Sequence of chain 58.A:
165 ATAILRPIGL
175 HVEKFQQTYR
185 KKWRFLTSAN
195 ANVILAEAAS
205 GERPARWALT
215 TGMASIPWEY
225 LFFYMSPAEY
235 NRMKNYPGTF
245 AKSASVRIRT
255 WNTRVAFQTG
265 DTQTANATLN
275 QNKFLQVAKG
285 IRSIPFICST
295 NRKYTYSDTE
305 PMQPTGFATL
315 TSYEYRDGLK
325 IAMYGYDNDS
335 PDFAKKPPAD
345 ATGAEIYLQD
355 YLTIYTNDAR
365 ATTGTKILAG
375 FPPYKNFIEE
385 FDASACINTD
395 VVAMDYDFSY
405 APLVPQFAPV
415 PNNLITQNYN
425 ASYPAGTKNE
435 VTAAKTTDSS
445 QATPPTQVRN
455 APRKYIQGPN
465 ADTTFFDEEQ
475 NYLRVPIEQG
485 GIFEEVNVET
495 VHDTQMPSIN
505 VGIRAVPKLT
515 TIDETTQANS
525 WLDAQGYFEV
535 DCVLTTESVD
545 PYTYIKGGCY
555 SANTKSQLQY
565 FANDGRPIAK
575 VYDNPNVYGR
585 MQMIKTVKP

Binding-site contacts:
Ligand atom O3' contacts residue LYS178 of chain 58.A at 2.9 Å.
Ligand atom N1 contacts residue PRO545 of chain 58.A at 3.2 Å.
Ligand atom OP1 contacts residue PRO289 of chain 56.A at 3.2 Å.
Ligand atom N6 contacts residue GLN410 of chain 58.A at 2.7 Å (h-bond).
Ligand atom O6 contacts residue ASP401 of chain 56.A at 2.7 Å (salt-bridge).
Ligand atom N4 contacts residue DG2 of chain 56.B at 2.9 Å (h-bond).
Ligand atom N7 contacts residue THR498 of chain 56.A at 3.1 Å.
Ligand atom C4 contacts residue ARG170 of chain 58.A at 1.2 Å.
Ligand atom N3 contacts residue DG2 of chain 56.B at 2.9 Å (h-bond).
Ligand atom C5 contacts residue ARG170 of chain 58.A at 2.4 Å.
Ligand atom O2 contacts residue PRO171 of chain 58.A at 3.0 Å (h-bond).
Ligand atom N2 contacts residue ASP401 of chain 56.A at 2.8 Å (salt-bridge).
Ligand atom C2 contacts residue ASP399 of chain 56.A at 3.1 Å.
Ligand atom O4' contacts residue THR558 of chain 58.A at 3.1 Å.
Ligand atom N4 contacts residue ASN491 of chain 58.A at 2.7 Å (h-bond).
Ligand atom N1 contacts residue MET398 of chain 56.A at 3.0 Å.
Ligand atom C5 contacts residue ASP497 of chain 56.A at 3.1 Å.
Ligand atom N1 contacts residue ASP401 of chain 56.A at 2.6 Å (salt-bridge).
Ligand atom OP2 contacts residue VAL492 of chain 58.A at 2.5 Å (h-bond).
Ligand atom N2 contacts residue SER403 of chain 56.A at 3.0 Å (h-bond).
Ligand atom OP1 contacts residue PRO501 of chain 56.A at 3.1 Å.
Ligand atom O3' contacts residue VAL492 of chain 58.A at 3.2 Å.
Ligand atom C6 contacts residue ASN491 of chain 58.A at 3.1 Å.
Ligand atom C4 contacts residue ASP497 of chain 56.A at 3.1 Å.
Ligand atom N3 contacts residue ARG170 of chain 58.A at 2.0 Å (salt-bridge).
Ligand atom OP2 contacts residue SER287 of chain 56.A at 2.9 Å.
Ligand atom OP2 contacts residue ASN491 of chain 58.A at 2.9 Å.
Ligand atom N6 contacts residue SER555 of chain 58.A at 3.1 Å.
Ligand atom N7 contacts residue GLN499 of chain 56.A at 2.8 Å (h-bond).
Ligand atom O4' contacts residue GLN499 of chain 56.A at 3.0 Å (h-bond).
Ligand atom O2 contacts residue LYS559 of chain 58.A at 2.8 Å (salt-bridge).
Ligand atom C2 contacts residue MET398 of chain 56.A at 2.7 Å (hydrophobic).
Ligand atom O2 contacts residue DG2 of chain 56.B at 2.8 Å (h-bond).
Ligand atom O3' contacts residue PRO289 of chain 56.A at 3.1 Å.
Ligand atom C5 contacts residue ASN491 of chain 58.A at 2.3 Å.
Ligand atom N4 contacts residue ARG170 of chain 58.A at 0.6 Å (salt-bridge).
Ligand atom O2 contacts residue THR558 of chain 58.A at 2.7 Å (h-bond).
Ligand atom C2 contacts residue ASP401 of chain 56.A at 3.1 Å.
Ligand atom C4 contacts residue ASN491 of chain 58.A at 2.5 Å.
Ligand atom OP1 contacts residue GLY284 of chain 56.A at 3.0 Å.

The small molecule below binds the protein below.
Small molecule (SMILES): N=c1ccn([C@H]2C[C@H](O[P](=O)(O)OC[C@H]3O[C@@H](n4cnc5c(N)ncnc54)C[C@@H]3O[P](=O)(O)OC[C@H]3O[C@@H](n4cnc5c(=O)nc(N)[nH]c54)C[C@@H]3O[P](=O)(O)OC[C@H]3O[C@@H](n4cnc5c(=O)nc(N)[nH]c54)C[C@@H]3O[P](=O)(O)OC[C@H]3O[C@@H](n4ccc(=N)[nH]c4=O)C[C@@H]3O[P](=O)(O)OC[C@H]3O[C@@H](n4ccc(=N)[nH]c4=O)C[C@@H]3O[P](=O)(O)OC[C@H]3O[C@@H](n4cnc5c(N)ncnc54)C[C@@H]3O[P](=O)(O)OC[C@H]3O[C@@H](n4cnc5c(N)ncnc54)C[C@@H]3O)[C@@H](COP(=O)=O)O2)c(=O)[nH]1

Sequence of chain 56.A:
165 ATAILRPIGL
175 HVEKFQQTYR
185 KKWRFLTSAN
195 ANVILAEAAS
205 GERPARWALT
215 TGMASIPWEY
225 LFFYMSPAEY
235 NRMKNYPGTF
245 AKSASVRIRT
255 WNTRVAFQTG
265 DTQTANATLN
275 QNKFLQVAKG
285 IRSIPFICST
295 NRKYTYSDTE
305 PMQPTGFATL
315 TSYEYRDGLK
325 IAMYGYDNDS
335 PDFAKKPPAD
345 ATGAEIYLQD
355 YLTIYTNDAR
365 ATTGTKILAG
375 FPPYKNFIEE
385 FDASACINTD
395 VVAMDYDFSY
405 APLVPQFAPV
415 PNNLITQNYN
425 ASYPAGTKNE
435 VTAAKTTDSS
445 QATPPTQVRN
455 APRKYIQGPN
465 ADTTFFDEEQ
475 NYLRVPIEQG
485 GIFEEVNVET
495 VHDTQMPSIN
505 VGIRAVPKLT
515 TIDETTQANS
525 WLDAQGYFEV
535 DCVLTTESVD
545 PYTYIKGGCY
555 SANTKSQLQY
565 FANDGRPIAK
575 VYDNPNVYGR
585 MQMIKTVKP